Sequence of chain 1.A:
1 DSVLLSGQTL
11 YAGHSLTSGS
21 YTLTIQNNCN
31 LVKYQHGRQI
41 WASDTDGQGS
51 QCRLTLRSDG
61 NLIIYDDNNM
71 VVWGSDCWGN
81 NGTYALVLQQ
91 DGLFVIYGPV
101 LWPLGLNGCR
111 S

This protein binds this small molecule.
Small molecule (SMILES): CC(=O)N[C@@H]1[C@@H](O)[C@H](O)[C@@H](CO)O[C@H]1O

Binding-site contacts:
Ligand atom N2 contacts residue SER58 of chain 1.A at 3.9 Å.
Ligand atom O7 contacts residue THR83 of chain 1.A at 4.4 Å.
Ligand atom C1 contacts residue ASN81 of chain 1.A at 1.4 Å.
Ligand atom C6 contacts residue ASN81 of chain 1.A at 4.2 Å.
Ligand atom C7 contacts residue GLY82 of chain 1.A at 3.7 Å.
Ligand atom N2 contacts residue GLY82 of chain 1.A at 3.1 Å.
Ligand atom O6 contacts residue ASN81 of chain 1.A at 3.5 Å (h-bond).
Ligand atom C5 contacts residue ASN81 of chain 1.A at 3.6 Å.
Ligand atom C8 contacts residue GLY82 of chain 1.A at 3.8 Å.
Ligand atom C4 contacts residue ASN81 of chain 1.A at 4.3 Å.
Ligand atom C2 contacts residue SER58 of chain 1.A at 3.5 Å.
Ligand atom C2 contacts residue GLY82 of chain 1.A at 4.2 Å.
Ligand atom C1 contacts residue GLY82 of chain 1.A at 3.6 Å.
Ligand atom C3 contacts residue ASN81 of chain 1.A at 4.2 Å.
Ligand atom C1 contacts residue SER58 of chain 1.A at 3.2 Å.
Ligand atom O5 contacts residue ASN81 of chain 1.A at 2.1 Å (h-bond).
Ligand atom C2 contacts residue ASN81 of chain 1.A at 2.7 Å.
Ligand atom N2 contacts residue ASN81 of chain 1.A at 3.3 Å (h-bond).